Binding-site contacts:
Ligand atom C36 contacts residue TYR357 of chain 1.A at 3.5 Å (hydrophobic).
Ligand atom C03 contacts residue PHE235 of chain 1.A at 3.6 Å (hydrophobic).
Ligand atom C24 contacts residue GLN358 of chain 1.A at 3.6 Å.
Ligand atom S01 contacts residue HEM1 of chain 1.B at 3.3 Å (h-bond).
Ligand atom C02 contacts residue PHE235 of chain 1.A at 3.5 Å (hydrophobic).
Ligand atom C2' contacts residue HIS128 of chain 1.A at 3.5 Å.
Ligand atom C4' contacts residue TYR357 of chain 1.A at 3.3 Å (hydrophobic).
Ligand atom C02 contacts residue ASN236 of chain 1.A at 3.5 Å.
Ligand atom C02 contacts residue HEM1 of chain 1.B at 3.5 Å.
Ligand atom C4' contacts residue HEM1 of chain 1.B at 3.3 Å.
Ligand atom C18 contacts residue ILE218 of chain 1.A at 3.3 Å (hydrophobic).
Ligand atom C22 contacts residue GLN358 of chain 1.A at 3.3 Å.
Ligand atom C24 contacts residue TYR357 of chain 1.A at 3.5 Å (hydrophobic).
Ligand atom N27 contacts residue TYR357 of chain 1.A at 3.6 Å.
Ligand atom N1' contacts residue HEM1 of chain 1.B at 3.2 Å (h-bond).
Ligand atom C15 contacts residue HEM1 of chain 1.B at 3.6 Å.
Ligand atom C5' contacts residue TYR357 of chain 1.A at 3.4 Å (hydrophobic).
Ligand atom C04 contacts residue ILE218 of chain 1.A at 3.5 Å (hydrophobic).
Ligand atom N08 contacts residue GLU243 of chain 1.A at 2.9 Å (salt-bridge).
Ligand atom C11 contacts residue GLU243 of chain 1.A at 3.2 Å.
Ligand atom C12 contacts residue GLU243 of chain 1.A at 3.4 Å.
Ligand atom C02 contacts residue GLY237 of chain 1.A at 3.1 Å.
Ligand atom C06 contacts residue GLU243 of chain 1.A at 3.5 Å.
Ligand atom N07 contacts residue GLU243 of chain 1.A at 2.6 Å (salt-bridge).
Ligand atom O17 contacts residue HEM1 of chain 1.B at 3.4 Å.
Ligand atom C22 contacts residue LYS360 of chain 1.A at 3.2 Å.
Ligand atom C04 contacts residue PRO216 of chain 1.A at 3.5 Å (hydrophobic).
Ligand atom C03 contacts residue PRO216 of chain 1.A at 3.5 Å (hydrophobic).
Ligand atom C5' contacts residue HEM1 of chain 1.B at 2.9 Å.
Ligand atom C5' contacts residue TRP329 of chain 1.A at 3.2 Å (hydrophobic).
Ligand atom S01 contacts residue GLY237 of chain 1.A at 3.5 Å (h-bond).
Ligand atom C03 contacts residue ILE218 of chain 1.A at 3.6 Å (hydrophobic).
Ligand atom C14 contacts residue ILE218 of chain 1.A at 3.6 Å (hydrophobic).
Ligand atom C3' contacts residue HIS128 of chain 1.A at 3.2 Å.
Ligand atom C13 contacts residue ILE218 of chain 1.A at 3.6 Å (hydrophobic).
Ligand atom C18 contacts residue HIS128 of chain 1.A at 3.2 Å.
Ligand atom C16 contacts residue HEM1 of chain 1.B at 3.6 Å.
Ligand atom C23 contacts residue GLN358 of chain 1.A at 3.0 Å.
Ligand atom O37 contacts residue TYR357 of chain 1.A at 3.5 Å (h-bond).
Ligand atom N08 contacts residue TRP238 of chain 1.A at 3.0 Å (h-bond).

The small molecule below binds the protein below.
Small molecule (SMILES): [H]/N=C(\Nc1cccc(O[C@H]2CN[C@H](COc3ccc(N=C(N)c4cccs4)cc3)C2)c1)c1cccs1

Sequence of chain 1.A:
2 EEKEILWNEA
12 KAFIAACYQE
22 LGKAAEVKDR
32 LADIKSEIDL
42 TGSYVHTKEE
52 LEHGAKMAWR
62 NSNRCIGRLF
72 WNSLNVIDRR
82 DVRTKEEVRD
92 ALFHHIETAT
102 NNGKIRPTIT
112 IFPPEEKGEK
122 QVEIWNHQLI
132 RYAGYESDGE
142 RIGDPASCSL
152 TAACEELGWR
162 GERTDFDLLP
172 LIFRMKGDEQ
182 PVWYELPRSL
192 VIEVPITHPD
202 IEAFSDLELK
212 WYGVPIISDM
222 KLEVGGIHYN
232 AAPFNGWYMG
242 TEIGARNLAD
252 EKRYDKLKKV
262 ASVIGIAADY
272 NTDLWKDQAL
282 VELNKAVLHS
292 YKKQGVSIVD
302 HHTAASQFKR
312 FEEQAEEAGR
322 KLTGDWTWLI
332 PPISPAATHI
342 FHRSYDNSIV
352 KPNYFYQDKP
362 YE